Binding-site contacts:
Ligand atom O7 contacts residue GLN100 of chain 1.D at 3.7 Å.
Ligand atom O5 contacts residue ASN122 of chain 1.D at 2.4 Å (h-bond).
Ligand atom O7 contacts residue ASN122 of chain 1.D at 4.2 Å.
Ligand atom C7 contacts residue ASN122 of chain 1.D at 3.7 Å.
Ligand atom C8 contacts residue SER120 of chain 1.D at 4.0 Å.
Ligand atom C8 contacts residue GLN100 of chain 1.D at 3.7 Å.
Ligand atom C1 contacts residue ASN122 of chain 1.D at 1.4 Å.
Ligand atom C5 contacts residue ASN122 of chain 1.D at 3.7 Å.
Ligand atom C8 contacts residue PHE121 of chain 1.D at 3.8 Å (hydrophobic).
Ligand atom C2 contacts residue ASN122 of chain 1.D at 2.5 Å.
Ligand atom C4 contacts residue ASN122 of chain 1.D at 4.2 Å.
Ligand atom C7 contacts residue LYS133 of chain 1.D at 4.5 Å.
Ligand atom C8 contacts residue LYS133 of chain 1.D at 3.8 Å.
Ligand atom N2 contacts residue LYS133 of chain 1.D at 4.2 Å.
Ligand atom N2 contacts residue ASN122 of chain 1.D at 2.9 Å (h-bond).
Ligand atom C8 contacts residue ASN122 of chain 1.D at 4.0 Å.
Ligand atom C3 contacts residue ASN122 of chain 1.D at 3.8 Å.
Ligand atom C7 contacts residue GLN100 of chain 1.D at 4.1 Å.

The small molecule below binds the protein below.
Small molecule (SMILES): CC(=O)N[C@@H]1[C@@H](O)[C@H](O)[C@@H](CO)O[C@H]1O

Sequence of chain 1.D:
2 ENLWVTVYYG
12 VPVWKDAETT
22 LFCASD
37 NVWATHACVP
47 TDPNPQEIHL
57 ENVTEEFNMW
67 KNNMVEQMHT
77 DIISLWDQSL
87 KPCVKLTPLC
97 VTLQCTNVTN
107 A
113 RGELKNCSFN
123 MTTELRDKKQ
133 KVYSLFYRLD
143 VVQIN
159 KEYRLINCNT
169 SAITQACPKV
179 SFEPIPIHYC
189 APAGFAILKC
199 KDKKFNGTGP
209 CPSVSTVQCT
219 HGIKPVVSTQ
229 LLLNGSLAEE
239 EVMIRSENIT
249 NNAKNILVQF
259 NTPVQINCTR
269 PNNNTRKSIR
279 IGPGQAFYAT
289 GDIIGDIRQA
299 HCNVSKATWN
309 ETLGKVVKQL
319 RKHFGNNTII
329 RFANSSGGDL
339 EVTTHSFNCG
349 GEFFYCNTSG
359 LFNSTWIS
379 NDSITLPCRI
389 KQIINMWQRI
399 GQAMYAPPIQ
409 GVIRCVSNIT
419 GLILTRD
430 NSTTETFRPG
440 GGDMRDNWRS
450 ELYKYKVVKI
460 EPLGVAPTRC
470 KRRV